Sequence of chain 36.A:
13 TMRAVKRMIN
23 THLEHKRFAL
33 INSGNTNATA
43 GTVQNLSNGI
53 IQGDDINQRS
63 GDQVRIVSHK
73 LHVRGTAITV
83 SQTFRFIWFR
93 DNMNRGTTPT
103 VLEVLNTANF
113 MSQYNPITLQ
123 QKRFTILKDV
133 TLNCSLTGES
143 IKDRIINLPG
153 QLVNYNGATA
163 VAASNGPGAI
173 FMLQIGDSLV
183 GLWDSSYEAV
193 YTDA

Binding-site contacts:
Ligand atom OP1 contacts residue ARG19 of chain 36.A at 4.1 Å.
Ligand atom C3' contacts residue ARG19 of chain 36.A at 3.4 Å.
Ligand atom O2 contacts residue A2 of chain 36.B at 3.7 Å.
Ligand atom C5' contacts residue ARG15 of chain 36.A at 2.5 Å.
Ligand atom N1 contacts residue A3 of chain 36.B at 4.3 Å.
Ligand atom N3 contacts residue A2 of chain 36.B at 3.7 Å.
Ligand atom O4 contacts residue A3 of chain 36.B at 2.8 Å (h-bond).
Ligand atom N1 contacts residue ARG19 of chain 36.A at 3.9 Å.
Ligand atom OP1 contacts residue MET14 of chain 36.A at 3.8 Å.
Ligand atom C2' contacts residue ARG19 of chain 36.A at 3.6 Å.
Ligand atom C4' contacts residue ARG15 of chain 36.A at 3.3 Å.
Ligand atom C4 contacts residue A1 of chain 36.B at 3.4 Å.
Ligand atom P contacts residue ARG15 of chain 36.A at 3.1 Å.
Ligand atom O2 contacts residue A1 of chain 36.B at 2.7 Å (h-bond).
Ligand atom C4' contacts residue ARG19 of chain 36.A at 3.7 Å.
Ligand atom O4 contacts residue A1 of chain 36.B at 3.0 Å (h-bond).
Ligand atom O3' contacts residue ARG15 of chain 36.A at 3.1 Å (salt-bridge).
Ligand atom OP2 contacts residue ALA16 of chain 36.A at 4.1 Å.
Ligand atom O5' contacts residue ARG19 of chain 36.A at 2.1 Å (salt-bridge).
Ligand atom O3' contacts residue ARG19 of chain 36.A at 3.6 Å (salt-bridge).
Ligand atom C2 contacts residue A1 of chain 36.B at 3.1 Å.
Ligand atom O5' contacts residue ARG15 of chain 36.A at 3.6 Å.
Ligand atom C6 contacts residue ARG19 of chain 36.A at 2.7 Å.
Ligand atom C5' contacts residue ARG19 of chain 36.A at 3.2 Å.
Ligand atom C4 contacts residue A3 of chain 36.B at 3.6 Å.
Ligand atom O2 contacts residue A3 of chain 36.B at 3.2 Å.
Ligand atom C3' contacts residue ARG15 of chain 36.A at 3.8 Å.
Ligand atom C2 contacts residue A2 of chain 36.B at 3.9 Å.
Ligand atom P contacts residue ARG19 of chain 36.A at 2.8 Å.
Ligand atom N3 contacts residue A3 of chain 36.B at 2.8 Å (h-bond).
Ligand atom C1' contacts residue ARG19 of chain 36.A at 4.3 Å.
Ligand atom OP1 contacts residue ARG15 of chain 36.A at 2.5 Å.
Ligand atom C2 contacts residue A3 of chain 36.B at 3.5 Å.
Ligand atom OP2 contacts residue ARG19 of chain 36.A at 2.1 Å (salt-bridge).
Ligand atom C5 contacts residue ARG19 of chain 36.A at 2.9 Å.
Ligand atom O4' contacts residue ARG19 of chain 36.A at 3.9 Å.
Ligand atom C4 contacts residue ARG19 of chain 36.A at 3.9 Å.
Ligand atom OP1 contacts residue LYS18 of chain 36.A at 3.7 Å.
Ligand atom OP2 contacts residue ARG15 of chain 36.A at 2.5 Å.
Ligand atom N3 contacts residue A1 of chain 36.B at 2.7 Å (h-bond).

The protein below binds the small molecule below.
Small molecule (SMILES): O=c1ccn([C@@H]2O[C@H](CO[P](=O)(O)O[C@H]3[C@@H](O)[C@H](n4ccc(=O)[nH]c4=O)O[C@@H]3CO[P](=O)(O)O[C@H]3[C@@H](O)[C@H](n4ccc(=O)[nH]c4=O)O[C@@H]3CO[P](=O)(O)O[C@H]3[C@@H](O)[C@H](n4ccc(=O)[nH]c4=O)O[C@@H]3COP(=O)=O)[C@@H](O)[C@H]2O)c(=O)[nH]1